The small molecule below binds the protein below.
Small molecule (SMILES): Nc1ncnc2c1ncn2[C@@H]1O[C@H](COP(=O)(O)OP(=O)(O)OP(O)(O)=S)[C@@H](O)[C@H]1O

Binding-site contacts:
Ligand atom PB contacts residue ARG859 of chain 1.A at 3.5 Å.
Ligand atom PG contacts residue ASN752 of chain 1.A at 3.5 Å.
Ligand atom O3G contacts residue ASN752 of chain 1.A at 3.4 Å (h-bond).
Ligand atom O3G contacts residue LYS644 of chain 1.A at 2.5 Å (salt-bridge).
Ligand atom N1 contacts residue ILE603 of chain 1.A at 3.2 Å.
Ligand atom PG contacts residue GLY641 of chain 1.A at 3.7 Å.
Ligand atom O3' contacts residue LEU862 of chain 1.A at 2.8 Å.
Ligand atom O2A contacts residue LYS644 of chain 1.A at 3.1 Å (salt-bridge).
Ligand atom O1B contacts residue VAL642 of chain 1.A at 3.4 Å (h-bond).
Ligand atom C5 contacts residue GLY643 of chain 1.A at 3.5 Å.
Ligand atom O2A contacts residue GLU646 of chain 1.A at 3.5 Å.
Ligand atom O3B contacts residue ARG859 of chain 1.A at 2.6 Å (salt-bridge).
Ligand atom O3G contacts residue THR640 of chain 1.A at 3.0 Å.
Ligand atom O1A contacts residue VAL642 of chain 1.A at 2.3 Å (h-bond).
Ligand atom N7 contacts residue VAL642 of chain 1.A at 3.5 Å.
Ligand atom O3A contacts residue ARG859 of chain 1.A at 3.4 Å (salt-bridge).
Ligand atom O3G contacts residue PRO639 of chain 1.A at 3.5 Å (h-bond).
Ligand atom S1G contacts residue ARG859 of chain 1.A at 3.0 Å (salt-bridge).
Ligand atom O1A contacts residue ARG859 of chain 1.A at 3.6 Å (salt-bridge).
Ligand atom O2G contacts residue ASN752 of chain 1.A at 2.7 Å (h-bond).
Ligand atom C2 contacts residue SER602 of chain 1.A at 3.4 Å.
Ligand atom PG contacts residue ARG859 of chain 1.A at 3.4 Å.
Ligand atom C8 contacts residue VAL642 of chain 1.A at 3.6 Å (hydrophobic).
Ligand atom S1G contacts residue THR640 of chain 1.A at 3.6 Å.
Ligand atom N7 contacts residue LEU810 of chain 1.A at 3.7 Å.
Ligand atom C8 contacts residue GLY641 of chain 1.A at 3.7 Å.
Ligand atom O3A contacts residue THR645 of chain 1.A at 3.5 Å (h-bond).
Ligand atom O2A contacts residue VAL642 of chain 1.A at 3.0 Å (h-bond).
Ligand atom O3' contacts residue ARG822 of chain 1.A at 3.4 Å (salt-bridge).
Ligand atom C5' contacts residue GLY641 of chain 1.A at 3.7 Å.
Ligand atom O3G contacts residue GLY641 of chain 1.A at 2.7 Å (h-bond).
Ligand atom O1B contacts residue THR645 of chain 1.A at 3.5 Å (h-bond).
Ligand atom N7 contacts residue GLY643 of chain 1.A at 2.7 Å (h-bond).
Ligand atom PA contacts residue VAL642 of chain 1.A at 3.1 Å.
Ligand atom C8 contacts residue GLY643 of chain 1.A at 3.1 Å.
Ligand atom PG contacts residue LYS644 of chain 1.A at 3.7 Å.
Ligand atom O1A contacts residue GLY641 of chain 1.A at 3.5 Å.
Ligand atom O2A contacts residue GLY643 of chain 1.A at 3.3 Å.
Ligand atom O2A contacts residue THR645 of chain 1.A at 3.2 Å (h-bond).
Ligand atom C2 contacts residue ILE603 of chain 1.A at 3.1 Å (hydrophobic).

Sequence of chain 1.A:
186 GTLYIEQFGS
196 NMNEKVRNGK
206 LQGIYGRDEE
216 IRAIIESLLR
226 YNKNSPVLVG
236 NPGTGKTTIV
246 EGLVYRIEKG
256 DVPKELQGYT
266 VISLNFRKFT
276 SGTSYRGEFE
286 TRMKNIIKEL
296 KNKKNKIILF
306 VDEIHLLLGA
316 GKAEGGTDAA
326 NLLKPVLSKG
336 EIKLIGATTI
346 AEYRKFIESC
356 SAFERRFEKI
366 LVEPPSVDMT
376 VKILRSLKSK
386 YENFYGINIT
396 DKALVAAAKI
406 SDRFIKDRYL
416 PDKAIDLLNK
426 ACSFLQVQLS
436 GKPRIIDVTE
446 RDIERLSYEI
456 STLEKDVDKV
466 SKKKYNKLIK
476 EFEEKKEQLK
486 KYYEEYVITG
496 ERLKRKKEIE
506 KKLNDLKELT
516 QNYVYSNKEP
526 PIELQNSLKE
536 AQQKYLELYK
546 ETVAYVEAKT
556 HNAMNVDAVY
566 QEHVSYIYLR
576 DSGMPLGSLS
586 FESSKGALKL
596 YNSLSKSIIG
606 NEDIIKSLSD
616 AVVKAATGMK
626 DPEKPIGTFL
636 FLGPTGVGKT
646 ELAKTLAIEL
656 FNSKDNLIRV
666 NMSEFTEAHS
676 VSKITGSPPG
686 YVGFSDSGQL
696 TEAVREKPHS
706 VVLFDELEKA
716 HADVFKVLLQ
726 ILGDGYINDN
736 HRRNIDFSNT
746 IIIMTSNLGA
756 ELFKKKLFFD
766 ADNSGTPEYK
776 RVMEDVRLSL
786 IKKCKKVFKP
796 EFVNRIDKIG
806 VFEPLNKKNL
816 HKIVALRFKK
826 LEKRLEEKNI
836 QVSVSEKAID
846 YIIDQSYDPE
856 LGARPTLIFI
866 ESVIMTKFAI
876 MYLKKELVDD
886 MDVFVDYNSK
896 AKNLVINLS